Binding-site contacts:
Ligand atom C08 contacts residue PHE152 of chain 1.A at 3.5 Å (hydrophobic).
Ligand atom C12 contacts residue PHE152 of chain 1.A at 4.0 Å (hydrophobic).
Ligand atom C10 contacts residue PHE152 of chain 1.A at 3.5 Å (hydrophobic).
Ligand atom O01 contacts residue ARG116 of chain 1.A at 2.9 Å (salt-bridge).
Ligand atom N07 contacts residue GLY117 of chain 1.A at 2.9 Å (h-bond).
Ligand atom C13 contacts residue PHE152 of chain 1.A at 4.0 Å (hydrophobic).
Ligand atom N07 contacts residue PHE152 of chain 1.A at 3.4 Å.
Ligand atom C12 contacts residue THR142 of chain 1.A at 3.8 Å.
Ligand atom C13 contacts residue GLU188 of chain 1.A at 4.0 Å.
Ligand atom N07 contacts residue ARG116 of chain 1.A at 3.7 Å.
Ligand atom C15 contacts residue SER141 of chain 1.A at 3.7 Å.
Ligand atom C08 contacts residue SER141 of chain 1.A at 3.8 Å.
Ligand atom O09 contacts residue GLY117 of chain 1.A at 2.9 Å (h-bond).
Ligand atom C04 contacts residue PHE152 of chain 1.A at 3.8 Å (hydrophobic).
Ligand atom O03 contacts residue TYR71 of chain 1.A at 3.6 Å.
Ligand atom N06 contacts residue PHE152 of chain 1.A at 3.5 Å.
Ligand atom C10 contacts residue SER141 of chain 1.A at 3.7 Å.
Ligand atom C02 contacts residue ARG116 of chain 1.A at 3.8 Å.
Ligand atom C14 contacts residue GLU190 of chain 1.A at 4.0 Å.
Ligand atom N06 contacts residue ARG116 of chain 1.A at 3.4 Å (salt-bridge).
Ligand atom O09 contacts residue PHE152 of chain 1.A at 3.9 Å.
Ligand atom C14 contacts residue SER141 of chain 1.A at 3.5 Å.
Ligand atom C05 contacts residue PHE152 of chain 1.A at 3.6 Å (hydrophobic).
Ligand atom O09 contacts residue ARG116 of chain 1.A at 3.3 Å.
Ligand atom C02 contacts residue TYR71 of chain 1.A at 3.8 Å (hydrophobic).
Ligand atom C05 contacts residue SER141 of chain 1.A at 4.0 Å.
Ligand atom C11 contacts residue PHE152 of chain 1.A at 3.8 Å (hydrophobic).
Ligand atom C05 contacts residue ARG116 of chain 1.A at 3.8 Å.
Ligand atom O09 contacts residue ALA149 of chain 1.A at 3.4 Å.
Ligand atom C11 contacts residue THR142 of chain 1.A at 3.9 Å.
Ligand atom N06 contacts residue GLY117 of chain 1.A at 3.6 Å.
Ligand atom O09 contacts residue TYR115 of chain 1.A at 4.0 Å.
Ligand atom N07 contacts residue SER141 of chain 1.A at 4.1 Å.
Ligand atom C13 contacts residue GLU190 of chain 1.A at 3.6 Å.
Ligand atom C15 contacts residue PHE152 of chain 1.A at 3.6 Å (hydrophobic).
Ligand atom C11 contacts residue SER143 of chain 1.A at 4.0 Å.
Ligand atom C14 contacts residue PHE152 of chain 1.A at 3.6 Å (hydrophobic).
Ligand atom C08 contacts residue GLY117 of chain 1.A at 3.8 Å.
Ligand atom C13 contacts residue SER141 of chain 1.A at 4.0 Å.
Ligand atom C12 contacts residue VAL148 of chain 1.A at 4.1 Å (hydrophobic).

Sequence of chain 1.A:
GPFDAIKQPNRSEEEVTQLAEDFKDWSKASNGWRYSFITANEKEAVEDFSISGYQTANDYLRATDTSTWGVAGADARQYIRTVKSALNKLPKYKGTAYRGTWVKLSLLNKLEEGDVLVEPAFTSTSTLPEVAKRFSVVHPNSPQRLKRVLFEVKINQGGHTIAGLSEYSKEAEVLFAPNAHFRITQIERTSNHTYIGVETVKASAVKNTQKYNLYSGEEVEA

The protein below binds the small molecule below.
Small molecule (SMILES): O=C(O)Cc1n[nH]c(=O)c2ccccc12